The small molecule below binds the protein below.
Small molecule (SMILES): Cc1c(C[C@@]2(C)C(=O)NC(=O)N[C@H]2CO)[nH]c(=O)[nH]c1=O

Binding-site contacts:
Ligand atom O5 contacts residue HIS13 of chain 2.A at 3.2 Å.
Ligand atom O5 contacts residue SO41 of chain 2.C at 3.1 Å (h-bond).
Ligand atom N1 contacts residue TYR127 of chain 2.A at 3.5 Å.
Ligand atom C3 contacts residue TYR127 of chain 2.A at 3.6 Å (hydrophobic).
Ligand atom C10 contacts residue GLU38 of chain 2.A at 3.7 Å.
Ligand atom O2 contacts residue ALA123 of chain 2.A at 3.1 Å.
Ligand atom N3 contacts residue ILE52 of chain 2.A at 3.8 Å.
Ligand atom N2 contacts residue GLN80 of chain 2.A at 2.8 Å (h-bond).
Ligand atom N2 contacts residue TYR127 of chain 2.A at 3.4 Å.
Ligand atom O4 contacts residue MET40 of chain 2.A at 3.4 Å.
Ligand atom C12 contacts residue HIS13 of chain 2.A at 3.2 Å.
Ligand atom O4 contacts residue ARG177 of chain 2.A at 2.9 Å.
Ligand atom N4 contacts residue ARG177 of chain 2.A at 3.7 Å.
Ligand atom C8 contacts residue TRP43 of chain 2.A at 3.5 Å (hydrophobic).
Ligand atom O1 contacts residue GLN80 of chain 2.A at 3.5 Å (h-bond).
Ligand atom C2 contacts residue TYR127 of chain 2.A at 3.5 Å (hydrophobic).
Ligand atom C2 contacts residue MET83 of chain 2.A at 3.7 Å (hydrophobic).
Ligand atom C8 contacts residue MET83 of chain 2.A at 3.2 Å (hydrophobic).
Ligand atom C5 contacts residue TYR127 of chain 2.A at 3.8 Å (hydrophobic).
Ligand atom N4 contacts residue TRP43 of chain 2.A at 3.8 Å.
Ligand atom O2 contacts residue GLN80 of chain 2.A at 2.7 Å (h-bond).
Ligand atom N2 contacts residue MET83 of chain 2.A at 3.8 Å.
Ligand atom C1 contacts residue TYR127 of chain 2.A at 3.4 Å (hydrophobic).
Ligand atom N4 contacts residue GLU38 of chain 2.A at 2.6 Å (salt-bridge).
Ligand atom O2 contacts residue TYR127 of chain 2.A at 3.7 Å.
Ligand atom O2 contacts residue ALA122 of chain 2.A at 3.7 Å.
Ligand atom C4 contacts residue ARG118 of chain 2.A at 3.6 Å.
Ligand atom C4 contacts residue TYR87 of chain 2.A at 3.7 Å (hydrophobic).
Ligand atom C12 contacts residue SO41 of chain 2.C at 3.5 Å.
Ligand atom C10 contacts residue ILE52 of chain 2.A at 3.4 Å (hydrophobic).
Ligand atom O1 contacts residue TYR127 of chain 2.A at 3.7 Å.
Ligand atom O5 contacts residue ARG118 of chain 2.A at 3.0 Å (salt-bridge).
Ligand atom C1 contacts residue GLN80 of chain 2.A at 3.6 Å.
Ligand atom O4 contacts residue ILE52 of chain 2.A at 3.0 Å.
Ligand atom C11 contacts residue GLU38 of chain 2.A at 3.3 Å.
Ligand atom C10 contacts residue ARG177 of chain 2.A at 3.6 Å.
Ligand atom C3 contacts residue MET83 of chain 2.A at 3.8 Å (hydrophobic).
Ligand atom O1 contacts residue ILE55 of chain 2.A at 3.4 Å.
Ligand atom C2 contacts residue GLN80 of chain 2.A at 3.5 Å.
Ligand atom O2 contacts residue MET83 of chain 2.A at 3.9 Å.

Sequence of chain 2.A:
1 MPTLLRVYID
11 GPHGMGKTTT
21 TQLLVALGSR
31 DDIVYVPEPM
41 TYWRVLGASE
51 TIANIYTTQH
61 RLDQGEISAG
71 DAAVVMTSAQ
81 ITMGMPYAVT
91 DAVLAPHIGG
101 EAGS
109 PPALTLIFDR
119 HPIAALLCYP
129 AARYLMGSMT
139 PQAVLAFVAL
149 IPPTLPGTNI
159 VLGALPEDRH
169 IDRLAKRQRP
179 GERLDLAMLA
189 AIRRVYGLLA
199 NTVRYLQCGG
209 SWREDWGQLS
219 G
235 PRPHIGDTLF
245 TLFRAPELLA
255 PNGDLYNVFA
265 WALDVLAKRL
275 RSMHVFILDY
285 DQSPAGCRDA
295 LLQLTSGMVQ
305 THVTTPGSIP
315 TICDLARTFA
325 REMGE